A protein and the small-molecule ligand that binds it are described below.
Small molecule (SMILES): Cc1cc(C)c(S(=O)(=O)N2CCC(C(=O)NC3CCCCCC3)CC2)c(C)c1

Binding-site contacts:
Ligand atom C1 contacts residue TYR383 of chain 1.A at 3.6 Å (hydrophobic).
Ligand atom C22 contacts residue MET419 of chain 1.A at 3.4 Å (hydrophobic).
Ligand atom C18 contacts residue HIS524 of chain 1.A at 3.8 Å.
Ligand atom C1 contacts residue LEU499 of chain 1.A at 4.0 Å (hydrophobic).
Ligand atom C21 contacts residue MET419 of chain 1.A at 4.0 Å (hydrophobic).
Ligand atom C7 contacts residue LEU499 of chain 1.A at 3.8 Å (hydrophobic).
Ligand atom O15 contacts residue TRP525 of chain 1.A at 3.8 Å.
Ligand atom C10 contacts residue ASP335 of chain 1.A at 3.5 Å.
Ligand atom C2 contacts residue GLN384 of chain 1.A at 3.3 Å.
Ligand atom C27 contacts residue PHE267 of chain 1.A at 3.7 Å (hydrophobic).
Ligand atom C18 contacts residue TRP525 of chain 1.A at 3.5 Å (hydrophobic).
Ligand atom C12 contacts residue VAL498 of chain 1.A at 3.7 Å (hydrophobic).
Ligand atom C1 contacts residue GLN384 of chain 1.A at 3.2 Å.
Ligand atom C27 contacts residue TYR466 of chain 1.A at 3.6 Å (hydrophobic).
Ligand atom O28 contacts residue TYR466 of chain 1.A at 2.6 Å (h-bond).
Ligand atom C24 contacts residue TYR383 of chain 1.A at 4.0 Å (hydrophobic).
Ligand atom C9 contacts residue TYR466 of chain 1.A at 3.6 Å (hydrophobic).
Ligand atom C11 contacts residue HIS524 of chain 1.A at 3.9 Å.
Ligand atom N8 contacts residue ASP335 of chain 1.A at 3.0 Å (salt-bridge).
Ligand atom C9 contacts residue ASP335 of chain 1.A at 3.1 Å.
Ligand atom O28 contacts residue TRP336 of chain 1.A at 3.8 Å.
Ligand atom C9 contacts residue TYR383 of chain 1.A at 3.0 Å (hydrophobic).
Ligand atom O15 contacts residue LEU408 of chain 1.A at 3.3 Å.
Ligand atom C21 contacts residue LEU417 of chain 1.A at 3.2 Å (hydrophobic).
Ligand atom C7 contacts residue ASP335 of chain 1.A at 3.8 Å.
Ligand atom C6 contacts residue TRP336 of chain 1.A at 3.8 Å (hydrophobic).
Ligand atom C10 contacts residue TYR383 of chain 1.A at 3.0 Å (hydrophobic).
Ligand atom C24 contacts residue LEU428 of chain 1.A at 3.6 Å (hydrophobic).
Ligand atom O28 contacts residue TYR383 of chain 1.A at 3.4 Å (h-bond).
Ligand atom C26 contacts residue PHE267 of chain 1.A at 3.8 Å (hydrophobic).
Ligand atom C27 contacts residue HIS524 of chain 1.A at 3.8 Å.
Ligand atom C1 contacts residue PHE381 of chain 1.A at 3.9 Å (hydrophobic).
Ligand atom C27 contacts residue ASP335 of chain 1.A at 3.2 Å.
Ligand atom C10 contacts residue TYR466 of chain 1.A at 3.7 Å (hydrophobic).
Ligand atom C5 contacts residue TRP336 of chain 1.A at 4.0 Å (hydrophobic).
Ligand atom C11 contacts residue TYR383 of chain 1.A at 3.3 Å (hydrophobic).
Ligand atom C6 contacts residue ASP335 of chain 1.A at 4.0 Å.
Ligand atom C11 contacts residue ASP335 of chain 1.A at 3.8 Å.
Ligand atom O28 contacts residue ASP335 of chain 1.A at 3.6 Å.
Ligand atom N8 contacts residue TYR383 of chain 1.A at 3.3 Å (h-bond).

Sequence of chain 1.A:
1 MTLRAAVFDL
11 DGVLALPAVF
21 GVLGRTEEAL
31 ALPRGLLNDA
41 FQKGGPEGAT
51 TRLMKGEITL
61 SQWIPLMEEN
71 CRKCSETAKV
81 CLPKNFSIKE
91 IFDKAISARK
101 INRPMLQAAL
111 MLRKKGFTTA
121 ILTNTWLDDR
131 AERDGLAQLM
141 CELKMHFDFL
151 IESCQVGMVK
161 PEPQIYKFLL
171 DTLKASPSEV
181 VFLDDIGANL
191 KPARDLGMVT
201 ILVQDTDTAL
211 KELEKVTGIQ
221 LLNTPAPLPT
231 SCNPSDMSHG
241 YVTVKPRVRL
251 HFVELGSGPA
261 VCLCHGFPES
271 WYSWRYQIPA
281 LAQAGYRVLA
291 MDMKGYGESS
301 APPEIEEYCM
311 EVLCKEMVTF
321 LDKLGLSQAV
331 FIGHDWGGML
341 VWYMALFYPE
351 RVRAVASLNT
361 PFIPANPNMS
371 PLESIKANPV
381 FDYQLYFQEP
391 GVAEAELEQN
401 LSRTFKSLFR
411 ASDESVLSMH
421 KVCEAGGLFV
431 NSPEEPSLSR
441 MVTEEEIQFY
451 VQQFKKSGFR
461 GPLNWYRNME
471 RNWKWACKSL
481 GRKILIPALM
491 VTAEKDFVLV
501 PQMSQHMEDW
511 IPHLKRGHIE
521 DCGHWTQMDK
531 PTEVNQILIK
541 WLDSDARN